Sequence of chain 1.B:
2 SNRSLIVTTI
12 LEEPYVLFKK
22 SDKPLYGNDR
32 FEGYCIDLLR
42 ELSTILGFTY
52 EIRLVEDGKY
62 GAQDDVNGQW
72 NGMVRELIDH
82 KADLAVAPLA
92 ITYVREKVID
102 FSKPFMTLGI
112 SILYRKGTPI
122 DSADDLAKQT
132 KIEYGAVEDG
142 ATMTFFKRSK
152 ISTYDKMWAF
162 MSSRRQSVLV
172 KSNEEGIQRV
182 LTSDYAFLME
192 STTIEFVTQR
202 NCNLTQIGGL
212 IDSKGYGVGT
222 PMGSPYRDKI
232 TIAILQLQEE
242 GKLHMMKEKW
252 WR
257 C

Binding-site contacts:
Ligand atom CA contacts residue ALA142 of chain 1.B at 4.1 Å (hydrophobic).
Ligand atom OXT contacts residue ARG96 of chain 1.B at 3.0 Å (salt-bridge).
Ligand atom CB contacts residue TYR61 of chain 1.B at 3.5 Å (hydrophobic).
Ligand atom CD contacts residue THR143 of chain 1.B at 3.4 Å.
Ligand atom C contacts residue GLU191 of chain 1.B at 4.3 Å.
Ligand atom OXT contacts residue ALA142 of chain 1.B at 4.2 Å.
Ligand atom O contacts residue ARG96 of chain 1.B at 2.8 Å (salt-bridge).
Ligand atom N contacts residue ALA91 of chain 1.B at 4.4 Å.
Ligand atom N contacts residue TYR217 of chain 1.B at 3.9 Å.
Ligand atom C contacts residue ALA91 of chain 1.B at 4.0 Å (hydrophobic).
Ligand atom N contacts residue TYR61 of chain 1.B at 3.7 Å.
Ligand atom OXT contacts residue PRO89 of chain 1.B at 3.4 Å (h-bond).
Ligand atom OE1 contacts residue GLU191 of chain 1.B at 4.2 Å.
Ligand atom O contacts residue ALA142 of chain 1.B at 2.8 Å (h-bond).
Ligand atom O contacts residue TYR61 of chain 1.B at 3.2 Å.
Ligand atom OE1 contacts residue ALA142 of chain 1.B at 3.2 Å (h-bond).
Ligand atom O contacts residue GLY141 of chain 1.B at 3.3 Å.
Ligand atom OE2 contacts residue THR143 of chain 1.B at 2.7 Å (h-bond).
Ligand atom CA contacts residue TYR61 of chain 1.B at 3.8 Å (hydrophobic).
Ligand atom OE1 contacts residue THR143 of chain 1.B at 3.0 Å (h-bond).
Ligand atom N contacts residue GLU191 of chain 1.B at 2.8 Å (salt-bridge).
Ligand atom C contacts residue ALA142 of chain 1.B at 3.7 Å (hydrophobic).
Ligand atom OXT contacts residue TYR61 of chain 1.B at 3.5 Å.
Ligand atom CA contacts residue GLU191 of chain 1.B at 3.4 Å.
Ligand atom OE1 contacts residue GLY141 of chain 1.B at 3.7 Å.
Ligand atom C contacts residue ARG96 of chain 1.B at 3.5 Å.
Ligand atom OE2 contacts residue GLU191 of chain 1.B at 3.7 Å.
Ligand atom OXT contacts residue ALA91 of chain 1.B at 2.9 Å (h-bond).
Ligand atom CB contacts residue GLY141 of chain 1.B at 4.4 Å.
Ligand atom CD contacts residue GLU191 of chain 1.B at 3.9 Å.
Ligand atom C contacts residue PRO89 of chain 1.B at 4.1 Å (hydrophobic).
Ligand atom N contacts residue PRO89 of chain 1.B at 2.8 Å (h-bond).
Ligand atom CG contacts residue GLU191 of chain 1.B at 3.8 Å.
Ligand atom CG contacts residue ASN174 of chain 1.B at 4.0 Å.
Ligand atom CA contacts residue PRO89 of chain 1.B at 4.0 Å (hydrophobic).
Ligand atom CB contacts residue ALA142 of chain 1.B at 4.3 Å (hydrophobic).
Ligand atom CD contacts residue ALA142 of chain 1.B at 4.3 Å (hydrophobic).
Ligand atom C contacts residue TYR61 of chain 1.B at 3.4 Å (hydrophobic).
Ligand atom CB contacts residue GLU191 of chain 1.B at 4.2 Å.
Ligand atom OXT contacts residue LEU90 of chain 1.B at 3.5 Å.

The small molecule below binds the protein below.
Small molecule (SMILES): N[C@@H](CCC(=O)O)C(=O)O